A small-molecule ligand and the protein it binds are described below.
Small molecule (SMILES): [H]/N=C(\N)N1CCCCC1

Sequence of chain 1.B:
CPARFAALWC

Sequence of chain 1.A:
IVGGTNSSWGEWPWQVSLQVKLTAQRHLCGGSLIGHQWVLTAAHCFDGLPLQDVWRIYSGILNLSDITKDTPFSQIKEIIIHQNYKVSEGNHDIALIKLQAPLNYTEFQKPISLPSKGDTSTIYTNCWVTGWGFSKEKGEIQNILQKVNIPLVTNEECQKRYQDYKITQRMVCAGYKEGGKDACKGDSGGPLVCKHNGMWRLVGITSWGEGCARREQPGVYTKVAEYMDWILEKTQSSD

Binding-site contacts:
Ligand atom N4 contacts residue ALA183 of chain 1.A at 4.0 Å.
Ligand atom C6 contacts residue ALA6 of chain 1.B at 2.5 Å (hydrophobic).
Ligand atom C3 contacts residue GLY209 of chain 1.A at 4.1 Å.
Ligand atom C2 contacts residue THR206 of chain 1.A at 3.6 Å.
Ligand atom C5 contacts residue GLY211 of chain 1.A at 3.6 Å.
Ligand atom C3 contacts residue SER207 of chain 1.A at 3.9 Å.
Ligand atom C5 contacts residue ALA6 of chain 1.B at 3.9 Å (hydrophobic).
Ligand atom N8 contacts residue TRP208 of chain 1.A at 3.8 Å.
Ligand atom C2 contacts residue ALA6 of chain 1.B at 2.5 Å (hydrophobic).
Ligand atom C1 contacts residue PHE5 of chain 1.B at 3.6 Å (hydrophobic).
Ligand atom N4 contacts residue TRP208 of chain 1.A at 3.7 Å.
Ligand atom C1 contacts residue CYS184 of chain 1.A at 4.1 Å (hydrophobic).
Ligand atom C7 contacts residue ALA183 of chain 1.A at 3.4 Å (hydrophobic).
Ligand atom N4 contacts residue GLY209 of chain 1.A at 3.7 Å.
Ligand atom N8 contacts residue ASP182 of chain 1.A at 3.0 Å (salt-bridge).
Ligand atom C5 contacts residue GLY209 of chain 1.A at 3.7 Å.
Ligand atom N9 contacts residue ALA183 of chain 1.A at 3.3 Å (h-bond).
Ligand atom C6 contacts residue CYS184 of chain 1.A at 3.9 Å (hydrophobic).
Ligand atom C7 contacts residue GLY209 of chain 1.A at 4.0 Å.
Ligand atom C7 contacts residue TRP208 of chain 1.A at 3.8 Å (hydrophobic).
Ligand atom C3 contacts residue ALA6 of chain 1.B at 3.9 Å (hydrophobic).
Ligand atom C1 contacts residue ALA6 of chain 1.B at 1.5 Å (hydrophobic).
Ligand atom N8 contacts residue ALA183 of chain 1.A at 3.6 Å (h-bond).
Ligand atom N9 contacts residue CYS212 of chain 1.A at 3.9 Å.
Ligand atom C3 contacts residue THR206 of chain 1.A at 3.9 Å.
Ligand atom N9 contacts residue GLY211 of chain 1.A at 3.1 Å (h-bond).
Ligand atom N8 contacts residue GLY219 of chain 1.A at 3.6 Å.
Ligand atom N9 contacts residue ASP182 of chain 1.A at 2.9 Å (salt-bridge).
Ligand atom C7 contacts residue GLY211 of chain 1.A at 4.2 Å.
Ligand atom C6 contacts residue ARG4 of chain 1.B at 4.2 Å.
Ligand atom C3 contacts residue TRP208 of chain 1.A at 3.6 Å (hydrophobic).
Ligand atom C7 contacts residue ASP182 of chain 1.A at 3.7 Å.
Ligand atom C2 contacts residue CYS184 of chain 1.A at 3.9 Å (hydrophobic).
Ligand atom C6 contacts residue PHE5 of chain 1.B at 3.9 Å (hydrophobic).
Ligand atom C6 contacts residue LYS185 of chain 1.A at 4.1 Å.
Ligand atom C2 contacts residue SER207 of chain 1.A at 3.9 Å.
Ligand atom C5 contacts residue TRP208 of chain 1.A at 4.1 Å (hydrophobic).
Ligand atom C5 contacts residue ARG4 of chain 1.B at 3.9 Å.
Ligand atom C1 contacts residue SER207 of chain 1.A at 3.8 Å.
Ligand atom N9 contacts residue GLY209 of chain 1.A at 3.9 Å.